Binding-site contacts:
Ligand atom C1 contacts residue ALA23 of chain 1.A at 3.5 Å (hydrophobic).
Ligand atom C8 contacts residue NAG1 of chain 1.D at 3.6 Å.
Ligand atom C5 contacts residue VAL24 of chain 1.A at 3.7 Å (hydrophobic).
Ligand atom C1 contacts residue GLN47 of chain 1.A at 3.9 Å.
Ligand atom O7 contacts residue LEU396 of chain 1.A at 4.0 Å.
Ligand atom O7 contacts residue GLY395 of chain 1.A at 3.6 Å.
Ligand atom N2 contacts residue GLN399 of chain 1.A at 3.9 Å.
Ligand atom C8 contacts residue ASN224 of chain 1.A at 3.6 Å.
Ligand atom C1 contacts residue ASN224 of chain 1.A at 1.4 Å.
Ligand atom O5 contacts residue GLY41 of chain 1.A at 4.0 Å.
Ligand atom C3 contacts residue ALA23 of chain 1.A at 3.5 Å (hydrophobic).
Ligand atom N2 contacts residue ALA23 of chain 1.A at 3.8 Å.
Ligand atom C3 contacts residue ASN224 of chain 1.A at 3.7 Å.
Ligand atom C3 contacts residue GLN47 of chain 1.A at 4.0 Å.
Ligand atom O3 contacts residue GLN399 of chain 1.A at 3.5 Å (h-bond).
Ligand atom C7 contacts residue ASN224 of chain 1.A at 3.5 Å.
Ligand atom O5 contacts residue GLU22 of chain 1.A at 2.9 Å (salt-bridge).
Ligand atom O2 contacts residue GLN47 of chain 1.A at 3.6 Å (h-bond).
Ligand atom C5 contacts residue GLY41 of chain 1.A at 3.9 Å.
Ligand atom O5 contacts residue GLN47 of chain 1.A at 3.2 Å (h-bond).
Ligand atom C2 contacts residue ALA23 of chain 1.A at 3.8 Å (hydrophobic).
Ligand atom N2 contacts residue ASN224 of chain 1.A at 2.9 Å (h-bond).
Ligand atom O6 contacts residue GLN47 of chain 1.A at 3.2 Å (h-bond).
Ligand atom O5 contacts residue ASN224 of chain 1.A at 2.3 Å (h-bond).
Ligand atom O7 contacts residue GLN399 of chain 1.A at 3.5 Å (h-bond).
Ligand atom C2 contacts residue ASN224 of chain 1.A at 2.4 Å.
Ligand atom O7 contacts residue GLY394 of chain 1.A at 3.8 Å.
Ligand atom C1 contacts residue GLU22 of chain 1.A at 3.6 Å.
Ligand atom C5 contacts residue ALA23 of chain 1.A at 4.0 Å (hydrophobic).
Ligand atom C6 contacts residue NAG1 of chain 1.D at 3.8 Å.
Ligand atom C7 contacts residue GLN399 of chain 1.A at 3.7 Å.
Ligand atom O4 contacts residue VAL24 of chain 1.A at 3.3 Å.
Ligand atom O6 contacts residue GLY41 of chain 1.A at 3.8 Å.
Ligand atom C7 contacts residue VAL24 of chain 1.A at 3.8 Å (hydrophobic).
Ligand atom O3 contacts residue PRO43 of chain 1.A at 3.8 Å.
Ligand atom C6 contacts residue PRO43 of chain 1.A at 3.8 Å (hydrophobic).
Ligand atom O7 contacts residue PRO43 of chain 1.A at 3.8 Å.
Ligand atom C4 contacts residue VAL24 of chain 1.A at 4.0 Å (hydrophobic).
Ligand atom O7 contacts residue VAL24 of chain 1.A at 3.6 Å.
Ligand atom C5 contacts residue ASN224 of chain 1.A at 3.6 Å.

This small molecule binds to this protein.
Small molecule (SMILES): CC(=O)N[C@H]1[C@H](O[C@H]2[C@H](O)[C@@H](NC(C)=O)CO[C@@H]2CO)O[C@H](CO)[C@@H](O[C@H]2O[C@H](CO[C@H]3O[C@H](CO[C@H]4O[C@H](CO)[C@@H](O)[C@H](O)[C@@H]4O)[C@@H](O)[C@H](O)[C@@H]3O)[C@@H](O)[C@H](O[C@H]3O[C@H](CO)[C@@H](O)[C@H](O)[C@@H]3O)[C@@H]2O)[C@@H]1O

Sequence of chain 1.A:
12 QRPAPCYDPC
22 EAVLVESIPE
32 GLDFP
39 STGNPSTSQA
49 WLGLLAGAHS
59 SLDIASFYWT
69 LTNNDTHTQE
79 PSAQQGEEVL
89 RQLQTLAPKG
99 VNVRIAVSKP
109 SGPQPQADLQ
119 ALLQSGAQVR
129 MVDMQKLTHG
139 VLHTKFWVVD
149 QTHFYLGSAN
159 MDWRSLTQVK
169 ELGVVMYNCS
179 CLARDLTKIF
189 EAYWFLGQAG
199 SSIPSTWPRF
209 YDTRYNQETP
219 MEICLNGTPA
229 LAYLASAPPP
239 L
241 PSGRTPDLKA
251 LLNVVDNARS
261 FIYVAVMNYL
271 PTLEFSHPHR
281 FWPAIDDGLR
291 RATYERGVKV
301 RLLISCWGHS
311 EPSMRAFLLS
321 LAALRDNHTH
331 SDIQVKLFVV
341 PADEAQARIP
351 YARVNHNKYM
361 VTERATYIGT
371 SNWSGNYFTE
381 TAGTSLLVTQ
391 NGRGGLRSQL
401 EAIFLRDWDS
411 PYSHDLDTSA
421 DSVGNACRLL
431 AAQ